Sequence of chain 1.A:
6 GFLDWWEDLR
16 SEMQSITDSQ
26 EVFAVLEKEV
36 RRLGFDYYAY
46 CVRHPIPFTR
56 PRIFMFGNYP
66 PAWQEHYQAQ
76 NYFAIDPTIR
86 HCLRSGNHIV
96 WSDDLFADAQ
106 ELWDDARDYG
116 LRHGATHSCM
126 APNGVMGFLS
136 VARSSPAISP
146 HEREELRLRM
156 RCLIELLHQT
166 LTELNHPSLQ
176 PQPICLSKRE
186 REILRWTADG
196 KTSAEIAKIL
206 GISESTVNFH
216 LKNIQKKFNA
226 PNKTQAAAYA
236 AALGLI

A small-molecule ligand and the protein it binds are described below.
Small molecule (SMILES): O=C(CCCOc1cccc(Br)c1)N[C@H]1CCSC1=O

Binding-site contacts:
Ligand atom S15 contacts residue TRP68 of chain 1.A at 3.8 Å.
Ligand atom C08 contacts residue ASP81 of chain 1.A at 3.4 Å.
Ligand atom C12 contacts residue ASP81 of chain 1.A at 3.8 Å.
Ligand atom S15 contacts residue ALA111 of chain 1.A at 3.4 Å.
Ligand atom C12 contacts residue TRP96 of chain 1.A at 3.7 Å (hydrophobic).
Ligand atom C19 contacts residue TYR72 of chain 1.A at 3.6 Å (hydrophobic).
Ligand atom C03 contacts residue ALA44 of chain 1.A at 3.9 Å (hydrophobic).
Ligand atom C14 contacts residue PHE101 of chain 1.A at 3.6 Å (hydrophobic).
Ligand atom C07 contacts residue ILE84 of chain 1.A at 3.9 Å (hydrophobic).
Ligand atom C09 contacts residue THR83 of chain 1.A at 3.2 Å.
Ligand atom O05 contacts residue ALA44 of chain 1.A at 3.4 Å.
Ligand atom C13 contacts residue PHE101 of chain 1.A at 3.7 Å (hydrophobic).
Ligand atom O05 contacts residue MET60 of chain 1.A at 3.1 Å.
Ligand atom BR1 contacts residue PHE61 of chain 1.A at 3.7 Å.
Ligand atom C09 contacts residue ASP81 of chain 1.A at 3.6 Å.
Ligand atom O10 contacts residue TRP96 of chain 1.A at 3.9 Å.
Ligand atom BR1 contacts residue GLN69 of chain 1.A at 3.2 Å.
Ligand atom C16 contacts residue TRP68 of chain 1.A at 3.9 Å (hydrophobic).
Ligand atom O10 contacts residue TYR64 of chain 1.A at 2.8 Å (h-bond).
Ligand atom C13 contacts residue ASP81 of chain 1.A at 3.8 Å.
Ligand atom O10 contacts residue SER135 of chain 1.A at 2.7 Å (h-bond).
Ligand atom C08 contacts residue ILE84 of chain 1.A at 3.5 Å (hydrophobic).
Ligand atom N11 contacts residue THR83 of chain 1.A at 3.2 Å (h-bond).
Ligand atom C08 contacts residue THR83 of chain 1.A at 3.1 Å.
Ligand atom O17 contacts residue TRP68 of chain 1.A at 3.1 Å (h-bond).
Ligand atom C20 contacts residue GLN69 of chain 1.A at 3.6 Å.
Ligand atom C18 contacts residue MET60 of chain 1.A at 3.6 Å (hydrophobic).
Ligand atom N11 contacts residue ASP81 of chain 1.A at 2.8 Å (salt-bridge).
Ligand atom C20 contacts residue GLN73 of chain 1.A at 3.8 Å.
Ligand atom C09 contacts residue TYR64 of chain 1.A at 3.8 Å (hydrophobic).
Ligand atom C06 contacts residue MET60 of chain 1.A at 3.4 Å (hydrophobic).
Ligand atom C04 contacts residue MET60 of chain 1.A at 3.4 Å (hydrophobic).
Ligand atom C03 contacts residue PHE61 of chain 1.A at 3.7 Å (hydrophobic).
Ligand atom C14 contacts residue TRP96 of chain 1.A at 3.7 Å (hydrophobic).
Ligand atom C09 contacts residue SER135 of chain 1.A at 3.5 Å.
Ligand atom O05 contacts residue CYS46 of chain 1.A at 3.4 Å (h-bond).
Ligand atom C18 contacts residue TYR72 of chain 1.A at 3.6 Å (hydrophobic).
Ligand atom O17 contacts residue TYR64 of chain 1.A at 3.3 Å.
Ligand atom C07 contacts residue CYS46 of chain 1.A at 3.5 Å (hydrophobic).
Ligand atom C16 contacts residue TYR64 of chain 1.A at 3.8 Å (hydrophobic).